Binding-site contacts:
Ligand atom O2X contacts residue ARG216 of chain 1.A at 2.6 Å (salt-bridge).
Ligand atom C5D contacts residue GLU333 of chain 1.A at 3.2 Å.
Ligand atom O2N contacts residue ARG285 of chain 1.A at 2.9 Å (salt-bridge).
Ligand atom N6A contacts residue ARG216 of chain 1.A at 3.6 Å.
Ligand atom C4A contacts residue ILE283 of chain 1.A at 3.2 Å (hydrophobic).
Ligand atom O4B contacts residue ALA193 of chain 1.A at 3.4 Å (h-bond).
Ligand atom C4B contacts residue SER194 of chain 1.A at 3.5 Å.
Ligand atom C8A contacts residue ILE283 of chain 1.A at 3.5 Å (hydrophobic).
Ligand atom C5B contacts residue GLY284 of chain 1.A at 3.4 Å.
Ligand atom N9A contacts residue ILE283 of chain 1.A at 3.6 Å.
Ligand atom O1N contacts residue ARG160 of chain 1.A at 2.8 Å (salt-bridge).
Ligand atom O4B contacts residue ALA282 of chain 1.A at 3.5 Å (h-bond).
Ligand atom C5B contacts residue SER194 of chain 1.A at 3.8 Å.
Ligand atom PN contacts residue ARG285 of chain 1.A at 3.5 Å.
Ligand atom O1A contacts residue ARG160 of chain 1.A at 3.1 Å (salt-bridge).
Ligand atom O3X contacts residue ARG221 of chain 1.A at 2.5 Å (salt-bridge).
Ligand atom N7A contacts residue ILE283 of chain 1.A at 3.6 Å.
Ligand atom C5B contacts residue ILE283 of chain 1.A at 3.3 Å (hydrophobic).
Ligand atom C5A contacts residue ILE283 of chain 1.A at 3.6 Å (hydrophobic).
Ligand atom O3 contacts residue GLY284 of chain 1.A at 3.2 Å.
Ligand atom O1N contacts residue ARG285 of chain 1.A at 3.4 Å (salt-bridge).
Ligand atom O2X contacts residue ARG221 of chain 1.A at 3.7 Å.
Ligand atom C5A contacts residue ARG216 of chain 1.A at 3.5 Å.
Ligand atom O2N contacts residue GLY284 of chain 1.A at 3.6 Å.
Ligand atom O1X contacts residue SER217 of chain 1.A at 3.1 Å.
Ligand atom N7A contacts residue ARG216 of chain 1.A at 3.1 Å (salt-bridge).
Ligand atom O4B contacts residue ILE283 of chain 1.A at 3.4 Å.
Ligand atom O1X contacts residue ARG221 of chain 1.A at 2.9 Å (salt-bridge).
Ligand atom O3B contacts residue SER194 of chain 1.A at 3.6 Å.
Ligand atom O1X contacts residue ARG216 of chain 1.A at 3.3 Å (salt-bridge).
Ligand atom C8A contacts residue ARG216 of chain 1.A at 3.2 Å.
Ligand atom O2N contacts residue GLU333 of chain 1.A at 3.7 Å.
Ligand atom N3A contacts residue ILE283 of chain 1.A at 3.3 Å.
Ligand atom O1N contacts residue GLY284 of chain 1.A at 3.8 Å.
Ligand atom C6A contacts residue ARG216 of chain 1.A at 3.4 Å.
Ligand atom O4B contacts residue GLY192 of chain 1.A at 3.6 Å.
Ligand atom P2B contacts residue ARG221 of chain 1.A at 3.5 Å.
Ligand atom P2B contacts residue ARG216 of chain 1.A at 3.7 Å.
Ligand atom O3B contacts residue ALA193 of chain 1.A at 3.7 Å.
Ligand atom PN contacts residue GLY284 of chain 1.A at 3.7 Å.

A protein and the small-molecule ligand that binds it are described below.
Small molecule (SMILES): Nc1ncnc2c1ncn2[C@@H]1O[C@H](CO[P](=O)(O)O[P](=O)(O)OC[C@H]2OC[C@H](O)[C@@H]2O)[C@@H](O)[C@H]1OP(=O)(O)O

Sequence of chain 1.A:
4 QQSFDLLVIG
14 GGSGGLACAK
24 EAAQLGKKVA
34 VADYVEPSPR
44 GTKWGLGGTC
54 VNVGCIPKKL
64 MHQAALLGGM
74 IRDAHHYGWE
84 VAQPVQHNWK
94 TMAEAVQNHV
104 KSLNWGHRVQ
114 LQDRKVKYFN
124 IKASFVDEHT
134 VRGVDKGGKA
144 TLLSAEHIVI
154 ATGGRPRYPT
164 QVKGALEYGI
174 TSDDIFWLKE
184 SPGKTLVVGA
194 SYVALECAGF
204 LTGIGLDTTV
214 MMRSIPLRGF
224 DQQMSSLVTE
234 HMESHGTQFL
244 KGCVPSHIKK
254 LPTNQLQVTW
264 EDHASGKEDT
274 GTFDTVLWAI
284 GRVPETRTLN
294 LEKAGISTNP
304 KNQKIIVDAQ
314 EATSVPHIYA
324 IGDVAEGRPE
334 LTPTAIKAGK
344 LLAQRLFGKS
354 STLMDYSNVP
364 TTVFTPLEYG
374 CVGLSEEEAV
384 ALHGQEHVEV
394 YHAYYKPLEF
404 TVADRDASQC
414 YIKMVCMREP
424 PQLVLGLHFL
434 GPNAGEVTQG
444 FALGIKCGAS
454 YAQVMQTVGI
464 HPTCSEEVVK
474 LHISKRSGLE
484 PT